Binding-site contacts:
Ligand atom C14 contacts residue TYR11 of chain 1.B at 4.1 Å (hydrophobic).
Ligand atom C5 contacts residue TYR11 of chain 1.B at 3.6 Å (hydrophobic).
Ligand atom C6 contacts residue TYR11 of chain 1.B at 4.3 Å (hydrophobic).
Ligand atom C15 contacts residue PRO15 of chain 1.B at 3.4 Å (hydrophobic).
Ligand atom C3 contacts residue TYR11 of chain 1.B at 4.2 Å (hydrophobic).
Ligand atom C14 contacts residue GLN9 of chain 1.B at 3.5 Å.
Ligand atom C4 contacts residue TYR11 of chain 1.B at 3.4 Å (hydrophobic).
Ligand atom N1 contacts residue TYR11 of chain 1.B at 3.7 Å.
Ligand atom C12 contacts residue TYR11 of chain 1.B at 4.3 Å (hydrophobic).
Ligand atom C2 contacts residue SER12 of chain 1.B at 3.7 Å.
Ligand atom C15 contacts residue ARG13 of chain 1.B at 3.9 Å.
Ligand atom C15 contacts residue SER12 of chain 1.B at 3.7 Å.
Ligand atom C13 contacts residue GLN9 of chain 1.B at 3.9 Å.
Ligand atom C3 contacts residue ARG13 of chain 1.B at 3.9 Å.
Ligand atom C13 contacts residue TYR27 of chain 1.B at 4.1 Å (hydrophobic).
Ligand atom C3 contacts residue SER12 of chain 1.B at 3.1 Å.
Ligand atom C17 contacts residue GLN9 of chain 1.B at 3.7 Å.
Ligand atom C15 contacts residue PHE14 of chain 1.B at 3.5 Å (hydrophobic).
Ligand atom C8 contacts residue TYR11 of chain 1.B at 3.6 Å (hydrophobic).
Ligand atom C17 contacts residue TYR11 of chain 1.B at 3.6 Å (hydrophobic).
Ligand atom C18 contacts residue TYR27 of chain 1.B at 3.7 Å (hydrophobic).
Ligand atom S1 contacts residue TYR11 of chain 1.B at 3.7 Å.
Ligand atom C4 contacts residue SER12 of chain 1.B at 3.7 Å.
Ligand atom C11 contacts residue TYR11 of chain 1.B at 3.9 Å (hydrophobic).
Ligand atom C9 contacts residue GLN9 of chain 1.B at 4.4 Å.
Ligand atom C10 contacts residue TYR11 of chain 1.B at 3.7 Å (hydrophobic).
Ligand atom C9 contacts residue TYR11 of chain 1.B at 3.8 Å (hydrophobic).
Ligand atom C12 contacts residue TYR27 of chain 1.B at 4.5 Å (hydrophobic).
Ligand atom N2 contacts residue SER12 of chain 1.B at 4.0 Å.

This protein binds this small molecule.
Small molecule (SMILES): Cc1ccc2c(c1)sc(-c1ccc(N(C)C)cc1)[n+]2C

Sequence of chain 1.B:
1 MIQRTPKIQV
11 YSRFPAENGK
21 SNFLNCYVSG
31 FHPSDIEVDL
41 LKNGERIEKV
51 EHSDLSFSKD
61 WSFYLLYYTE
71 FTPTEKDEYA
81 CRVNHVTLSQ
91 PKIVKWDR